Sequence of chain 55.C:
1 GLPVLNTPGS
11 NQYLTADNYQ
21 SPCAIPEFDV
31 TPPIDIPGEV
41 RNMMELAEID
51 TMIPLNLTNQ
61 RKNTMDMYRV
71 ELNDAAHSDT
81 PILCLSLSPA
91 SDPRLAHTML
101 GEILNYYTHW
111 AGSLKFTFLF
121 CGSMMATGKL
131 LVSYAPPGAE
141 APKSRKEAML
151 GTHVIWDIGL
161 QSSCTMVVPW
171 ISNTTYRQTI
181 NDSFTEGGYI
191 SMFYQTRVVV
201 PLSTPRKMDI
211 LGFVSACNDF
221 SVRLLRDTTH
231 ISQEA

The small molecule below binds the protein below.
Small molecule (SMILES): COc1ccc(OCc2ccc(COc3c(Cl)cccc3Cl)cc2)c(Cl)c1

Binding-site contacts:
Ligand atom C17 contacts residue ALA24 of chain 55.C at 3.7 Å (hydrophobic).
Ligand atom C16 contacts residue TYR159 of chain 55.A at 3.8 Å (hydrophobic).
Ligand atom C13 contacts residue PHE134 of chain 55.A at 3.7 Å (hydrophobic).
Ligand atom C20 contacts residue ILE194 of chain 55.A at 3.8 Å (hydrophobic).
Ligand atom C6 contacts residue TYR112 of chain 55.A at 3.7 Å (hydrophobic).
Ligand atom C1 contacts residue TYR205 of chain 55.A at 3.8 Å (hydrophobic).
Ligand atom C9 contacts residue PHE237 of chain 55.A at 3.7 Å (hydrophobic).
Ligand atom C2 contacts residue PHE237 of chain 55.A at 3.6 Å (hydrophobic).
Ligand atom C9 contacts residue VAL199 of chain 55.A at 3.6 Å (hydrophobic).
Ligand atom C12 contacts residue PHE134 of chain 55.A at 3.8 Å (hydrophobic).
Ligand atom C10 contacts residue TYR159 of chain 55.A at 3.5 Å (hydrophobic).
Ligand atom O3 contacts residue PHE130 of chain 55.A at 3.6 Å.
Ligand atom C13 contacts residue MET132 of chain 55.A at 3.4 Å (hydrophobic).
Ligand atom C8 contacts residue MET132 of chain 55.A at 3.4 Å (hydrophobic).
Ligand atom C17 contacts residue TYR159 of chain 55.A at 3.7 Å (hydrophobic).
Ligand atom C21 contacts residue SER128 of chain 55.A at 3.8 Å.
Ligand atom C5 contacts residue TYR112 of chain 55.A at 3.5 Å (hydrophobic).
Ligand atom CL2 contacts residue ALA24 of chain 55.C at 3.5 Å.
Ligand atom C21 contacts residue HIS207 of chain 55.A at 3.6 Å.
Ligand atom C12 contacts residue ILE110 of chain 55.A at 3.8 Å (hydrophobic).
Ligand atom O1 contacts residue PHE237 of chain 55.A at 3.8 Å.
Ligand atom C20 contacts residue LEU240 of chain 55.A at 3.8 Å (hydrophobic).
Ligand atom C19 contacts residue LEU240 of chain 55.A at 3.8 Å (hydrophobic).
Ligand atom CL2 contacts residue TYR159 of chain 55.A at 3.6 Å.
Ligand atom C3 contacts residue MET132 of chain 55.A at 3.7 Å (hydrophobic).
Ligand atom CL3 contacts residue PHE134 of chain 55.A at 3.8 Å.
Ligand atom C7 contacts residue PHE237 of chain 55.A at 3.5 Å (hydrophobic).
Ligand atom C16 contacts residue ALA24 of chain 55.C at 3.8 Å (hydrophobic).
Ligand atom C7 contacts residue MET132 of chain 55.A at 3.3 Å (hydrophobic).
Ligand atom O2 contacts residue VAL196 of chain 55.A at 3.4 Å.
Ligand atom C4 contacts residue MET132 of chain 55.A at 3.8 Å (hydrophobic).
Ligand atom O3 contacts residue TYR112 of chain 55.A at 3.6 Å.
Ligand atom O1 contacts residue MET132 of chain 55.A at 3.7 Å.
Ligand atom C13 contacts residue ILE110 of chain 55.A at 3.7 Å (hydrophobic).
Ligand atom C21 contacts residue TYR205 of chain 55.A at 3.8 Å (hydrophobic).
Ligand atom O1 contacts residue ILE110 of chain 55.A at 3.7 Å.
Ligand atom C11 contacts residue ILE110 of chain 55.A at 3.8 Å (hydrophobic).
Ligand atom C14 contacts residue TYR159 of chain 55.A at 3.5 Å (hydrophobic).
Ligand atom CL3 contacts residue LEU240 of chain 55.A at 3.8 Å.
Ligand atom CL2 contacts residue ILE25 of chain 55.C at 3.4 Å.

Sequence of chain 55.A:
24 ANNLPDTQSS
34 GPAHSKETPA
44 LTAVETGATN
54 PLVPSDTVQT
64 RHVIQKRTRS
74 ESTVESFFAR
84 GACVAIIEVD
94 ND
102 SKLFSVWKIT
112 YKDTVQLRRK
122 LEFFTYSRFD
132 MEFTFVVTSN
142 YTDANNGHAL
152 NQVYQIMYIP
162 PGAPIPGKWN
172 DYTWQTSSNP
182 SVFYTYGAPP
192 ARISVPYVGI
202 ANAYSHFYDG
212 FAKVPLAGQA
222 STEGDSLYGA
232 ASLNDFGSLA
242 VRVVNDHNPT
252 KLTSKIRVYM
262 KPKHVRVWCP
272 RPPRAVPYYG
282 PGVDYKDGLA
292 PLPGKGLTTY